A small-molecule ligand and the protein it binds are described below.
Small molecule (SMILES): CC(=O)N[C@H]1[C@H](O[C@H]2[C@H](O)[C@@H](NC(C)=O)CO[C@@H]2CO)O[C@H](CO)[C@@H](O)[C@@H]1O

Binding-site contacts:
Ligand atom C8 contacts residue SER244 of chain 1.C at 3.2 Å.
Ligand atom C6 contacts residue NAG1 of chain 1.HA at 4.0 Å.
Ligand atom C1 contacts residue ASN204 of chain 1.C at 1.1 Å.
Ligand atom C8 contacts residue ILE247 of chain 1.C at 4.1 Å (hydrophobic).
Ligand atom C1 contacts residue THR206 of chain 1.C at 3.7 Å.
Ligand atom C6 contacts residue ASN204 of chain 1.C at 4.3 Å.
Ligand atom O6 contacts residue ASN204 of chain 1.C at 4.4 Å.
Ligand atom C5 contacts residue ASN204 of chain 1.C at 3.2 Å.
Ligand atom O7 contacts residue ILE247 of chain 1.C at 4.0 Å.
Ligand atom C2 contacts residue ASN204 of chain 1.C at 2.1 Å.
Ligand atom O5 contacts residue THR206 of chain 1.C at 4.3 Å.
Ligand atom O3 contacts residue ASN204 of chain 1.C at 4.5 Å.
Ligand atom C7 contacts residue ASN204 of chain 1.C at 3.1 Å.
Ligand atom N2 contacts residue ASN204 of chain 1.C at 2.5 Å (h-bond).
Ligand atom O7 contacts residue ASN204 of chain 1.C at 3.5 Å (h-bond).
Ligand atom C8 contacts residue ASN204 of chain 1.C at 3.4 Å.
Ligand atom C4 contacts residue ASN204 of chain 1.C at 3.8 Å.
Ligand atom C3 contacts residue ASN204 of chain 1.C at 3.5 Å.
Ligand atom O6 contacts residue NAG1 of chain 1.HA at 4.1 Å.
Ligand atom O5 contacts residue ASN204 of chain 1.C at 2.0 Å (h-bond).

Sequence of chain 1.C:
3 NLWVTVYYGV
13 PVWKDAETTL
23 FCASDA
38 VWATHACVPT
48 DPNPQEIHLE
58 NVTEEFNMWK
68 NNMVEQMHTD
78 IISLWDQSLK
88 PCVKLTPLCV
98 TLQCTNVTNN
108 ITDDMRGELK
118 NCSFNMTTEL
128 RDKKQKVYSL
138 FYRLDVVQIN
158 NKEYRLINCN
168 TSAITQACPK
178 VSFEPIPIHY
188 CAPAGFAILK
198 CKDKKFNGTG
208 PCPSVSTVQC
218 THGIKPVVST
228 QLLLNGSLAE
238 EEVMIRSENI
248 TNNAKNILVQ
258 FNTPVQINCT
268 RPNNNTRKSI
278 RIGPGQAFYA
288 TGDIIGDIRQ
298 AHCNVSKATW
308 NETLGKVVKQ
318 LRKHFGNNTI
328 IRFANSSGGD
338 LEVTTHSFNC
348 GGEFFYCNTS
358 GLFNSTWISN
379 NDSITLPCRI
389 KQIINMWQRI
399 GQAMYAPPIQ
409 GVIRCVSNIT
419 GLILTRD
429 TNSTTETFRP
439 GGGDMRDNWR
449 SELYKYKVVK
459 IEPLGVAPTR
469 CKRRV